This protein binds this small molecule.
Small molecule (SMILES): CC(=O)N[C@H]1[C@H](O[C@H]2[C@H](O)[C@@H](NC(C)=O)CO[C@@H]2CO)O[C@H](CO)[C@@H](O[C@@H]2O[C@H](CO)[C@@H](O)[C@H](O[C@H]3O[C@H](CO)[C@@H](O)[C@H](O)[C@@H]3O)[C@@H]2O)[C@@H]1O

Sequence of chain 1.F:
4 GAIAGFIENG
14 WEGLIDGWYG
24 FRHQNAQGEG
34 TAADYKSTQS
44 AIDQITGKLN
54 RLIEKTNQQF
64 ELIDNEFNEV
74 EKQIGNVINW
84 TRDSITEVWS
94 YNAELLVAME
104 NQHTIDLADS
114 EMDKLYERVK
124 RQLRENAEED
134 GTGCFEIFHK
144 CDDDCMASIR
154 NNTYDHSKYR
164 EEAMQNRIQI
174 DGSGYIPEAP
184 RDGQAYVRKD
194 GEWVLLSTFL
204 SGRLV

Sequence of chain 1.E:
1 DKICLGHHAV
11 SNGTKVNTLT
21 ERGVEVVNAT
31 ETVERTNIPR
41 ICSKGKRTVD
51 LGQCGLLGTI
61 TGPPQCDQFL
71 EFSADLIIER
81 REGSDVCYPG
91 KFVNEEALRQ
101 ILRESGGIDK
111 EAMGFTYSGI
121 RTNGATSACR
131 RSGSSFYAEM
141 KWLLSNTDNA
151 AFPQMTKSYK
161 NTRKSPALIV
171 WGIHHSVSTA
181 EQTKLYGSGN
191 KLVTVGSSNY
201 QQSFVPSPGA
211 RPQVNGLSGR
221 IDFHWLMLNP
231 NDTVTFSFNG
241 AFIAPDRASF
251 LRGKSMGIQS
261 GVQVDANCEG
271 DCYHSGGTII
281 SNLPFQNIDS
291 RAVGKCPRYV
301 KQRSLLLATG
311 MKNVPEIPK

Sequence of chain 1.A:
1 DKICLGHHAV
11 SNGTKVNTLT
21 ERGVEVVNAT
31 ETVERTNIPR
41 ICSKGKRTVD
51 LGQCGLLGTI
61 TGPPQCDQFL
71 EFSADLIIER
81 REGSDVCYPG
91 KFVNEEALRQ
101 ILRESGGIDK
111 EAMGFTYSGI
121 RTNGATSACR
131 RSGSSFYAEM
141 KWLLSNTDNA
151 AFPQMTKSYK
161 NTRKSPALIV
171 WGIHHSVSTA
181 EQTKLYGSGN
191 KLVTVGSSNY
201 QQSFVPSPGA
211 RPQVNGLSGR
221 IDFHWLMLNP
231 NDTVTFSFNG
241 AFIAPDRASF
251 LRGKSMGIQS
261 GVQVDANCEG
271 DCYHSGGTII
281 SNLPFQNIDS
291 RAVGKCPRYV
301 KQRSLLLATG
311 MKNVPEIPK

Binding-site contacts:
Ligand atom C8 contacts residue GLU104 of chain 1.A at 4.5 Å.
Ligand atom C6 contacts residue ASN82 of chain 1.F at 4.2 Å.
Ligand atom C4 contacts residue ASN82 of chain 1.F at 4.2 Å.
Ligand atom C2 contacts residue ASN82 of chain 1.F at 2.5 Å.
Ligand atom C5 contacts residue ARG81 of chain 1.E at 4.5 Å.
Ligand atom O7 contacts residue ASN82 of chain 1.F at 4.0 Å.
Ligand atom C8 contacts residue ASN79 of chain 1.F at 3.2 Å.
Ligand atom C1 contacts residue ASN82 of chain 1.F at 1.4 Å.
Ligand atom O7 contacts residue ASN68 of chain 1.F at 4.2 Å.
Ligand atom C8 contacts residue GLU69 of chain 1.F at 4.0 Å.
Ligand atom N2 contacts residue GLU72 of chain 1.F at 4.3 Å.
Ligand atom N2 contacts residue ASN79 of chain 1.F at 4.4 Å.
Ligand atom O6 contacts residue ARG81 of chain 1.E at 3.8 Å.
Ligand atom O5 contacts residue ASN82 of chain 1.F at 2.3 Å (h-bond).
Ligand atom O3 contacts residue GLU72 of chain 1.F at 4.1 Å.
Ligand atom C8 contacts residue LYS75 of chain 1.F at 3.8 Å.
Ligand atom O6 contacts residue ASN82 of chain 1.F at 3.9 Å.
Ligand atom C3 contacts residue GLU72 of chain 1.F at 4.5 Å.
Ligand atom C8 contacts residue ARG291 of chain 1.E at 3.4 Å.
Ligand atom N2 contacts residue ASN82 of chain 1.F at 3.0 Å (h-bond).
Ligand atom O7 contacts residue GLU69 of chain 1.F at 3.6 Å.
Ligand atom O7 contacts residue ASN79 of chain 1.F at 3.6 Å.
Ligand atom C7 contacts residue ASN79 of chain 1.F at 3.6 Å.
Ligand atom C5 contacts residue ASN82 of chain 1.F at 3.6 Å.
Ligand atom C7 contacts residue GLU69 of chain 1.F at 4.2 Å.
Ligand atom C3 contacts residue ASN82 of chain 1.F at 3.8 Å.
Ligand atom C6 contacts residue ARG81 of chain 1.E at 3.9 Å.
Ligand atom C7 contacts residue ASN82 of chain 1.F at 3.7 Å.
Ligand atom O7 contacts residue GLU104 of chain 1.A at 3.8 Å.
Ligand atom O5 contacts residue ARG81 of chain 1.E at 3.9 Å.